Sequence of chain 14.C:
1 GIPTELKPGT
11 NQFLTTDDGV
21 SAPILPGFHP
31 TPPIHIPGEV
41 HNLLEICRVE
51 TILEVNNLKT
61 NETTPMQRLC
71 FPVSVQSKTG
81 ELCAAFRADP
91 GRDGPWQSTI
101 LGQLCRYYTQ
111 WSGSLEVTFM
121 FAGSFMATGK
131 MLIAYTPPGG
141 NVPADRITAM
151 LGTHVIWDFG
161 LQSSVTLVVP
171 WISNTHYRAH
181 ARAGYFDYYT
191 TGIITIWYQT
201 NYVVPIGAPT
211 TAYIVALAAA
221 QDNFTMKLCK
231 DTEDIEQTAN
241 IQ

Sequence of chain 15.C:
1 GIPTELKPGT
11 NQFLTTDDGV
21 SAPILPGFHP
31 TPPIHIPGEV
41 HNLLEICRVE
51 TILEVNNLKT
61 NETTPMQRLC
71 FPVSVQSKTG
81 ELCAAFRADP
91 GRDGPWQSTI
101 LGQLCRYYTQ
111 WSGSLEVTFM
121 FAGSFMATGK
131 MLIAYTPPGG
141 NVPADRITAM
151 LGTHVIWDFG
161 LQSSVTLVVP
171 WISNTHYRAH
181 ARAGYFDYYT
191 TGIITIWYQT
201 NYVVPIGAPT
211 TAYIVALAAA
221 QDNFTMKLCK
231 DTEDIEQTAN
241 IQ

Binding-site contacts:
Ligand atom CAG contacts residue TRP203 of chain 14.A at 3.7 Å (hydrophobic).
Ligand atom CAX contacts residue ASN228 of chain 14.A at 3.8 Å.
Ligand atom CAR contacts residue TYR201 of chain 14.A at 3.5 Å (hydrophobic).
Ligand atom CAA contacts residue VAL179 of chain 14.A at 3.5 Å (hydrophobic).
Ligand atom CAQ contacts residue LEU113 of chain 14.A at 3.6 Å (hydrophobic).
Ligand atom OAW contacts residue MET195 of chain 14.A at 3.4 Å.
Ligand atom CAS contacts residue TRP203 of chain 14.A at 3.4 Å (hydrophobic).
Ligand atom CAM contacts residue TYR155 of chain 14.A at 3.9 Å (hydrophobic).
Ligand atom CAG contacts residue GLN202 of chain 14.A at 3.5 Å.
Ligand atom CAF contacts residue MET114 of chain 14.A at 3.1 Å (hydrophobic).
Ligand atom OAC contacts residue ASP112 of chain 14.A at 3.8 Å.
Ligand atom CAH contacts residue MET114 of chain 14.A at 3.5 Å (hydrophobic).
Ligand atom CAO contacts residue MET230 of chain 14.A at 3.6 Å (hydrophobic).
Ligand atom CBA contacts residue ASN228 of chain 14.A at 3.7 Å.
Ligand atom CAE contacts residue GLN202 of chain 14.A at 3.6 Å.
Ligand atom NBD contacts residue TRP203 of chain 14.A at 3.6 Å.
Ligand atom CAL contacts residue TYR155 of chain 14.A at 3.4 Å (hydrophobic).
Ligand atom CAS contacts residue ASN228 of chain 14.A at 3.5 Å.
Ligand atom CAZ contacts residue ILE111 of chain 14.A at 3.9 Å (hydrophobic).
Ligand atom NAT contacts residue TYR155 of chain 14.A at 3.9 Å.
Ligand atom CAA contacts residue PRO177 of chain 14.A at 3.2 Å (hydrophobic).
Ligand atom CAI contacts residue PHE135 of chain 14.A at 3.5 Å (hydrophobic).
Ligand atom CAP contacts residue LEU113 of chain 14.A at 3.6 Å (hydrophobic).
Ligand atom CAJ contacts residue TYR155 of chain 14.A at 3.5 Å (hydrophobic).
Ligand atom CAS contacts residue TYR201 of chain 14.A at 3.9 Å (hydrophobic).
Ligand atom CAE contacts residue ASN228 of chain 14.A at 3.6 Å.
Ligand atom OAC contacts residue LEU113 of chain 14.A at 3.4 Å (h-bond).
Ligand atom NBD contacts residue ASN228 of chain 14.A at 3.7 Å.
Ligand atom CAN contacts residue PHE135 of chain 14.A at 3.8 Å (hydrophobic).
Ligand atom CBA contacts residue TRP203 of chain 14.A at 3.8 Å (hydrophobic).
Ligand atom CAN contacts residue ILE111 of chain 14.A at 3.8 Å (hydrophobic).
Ligand atom CBB contacts residue LEU113 of chain 14.A at 3.7 Å (hydrophobic).
Ligand atom CAR contacts residue ASN228 of chain 14.A at 3.7 Å.
Ligand atom CAG contacts residue ASN228 of chain 14.A at 3.3 Å.
Ligand atom NAU contacts residue MET114 of chain 14.A at 3.9 Å.
Ligand atom CAF contacts residue ASP112 of chain 14.A at 3.9 Å.
Ligand atom CAL contacts residue ILE111 of chain 14.A at 3.9 Å (hydrophobic).
Ligand atom NBC contacts residue ASN228 of chain 14.A at 3.7 Å.
Ligand atom CAK contacts residue PHE135 of chain 14.A at 3.3 Å (hydrophobic).
Ligand atom CAD contacts residue PHE137 of chain 14.A at 3.9 Å (hydrophobic).

A protein and the small-molecule ligand that binds it are described below.
Small molecule (SMILES): CCO/N=C/c1ccc(OCC[C@@H](C)CCN2CCN(c3ccncc3)C2=O)cc1

Sequence of chain 14.A:
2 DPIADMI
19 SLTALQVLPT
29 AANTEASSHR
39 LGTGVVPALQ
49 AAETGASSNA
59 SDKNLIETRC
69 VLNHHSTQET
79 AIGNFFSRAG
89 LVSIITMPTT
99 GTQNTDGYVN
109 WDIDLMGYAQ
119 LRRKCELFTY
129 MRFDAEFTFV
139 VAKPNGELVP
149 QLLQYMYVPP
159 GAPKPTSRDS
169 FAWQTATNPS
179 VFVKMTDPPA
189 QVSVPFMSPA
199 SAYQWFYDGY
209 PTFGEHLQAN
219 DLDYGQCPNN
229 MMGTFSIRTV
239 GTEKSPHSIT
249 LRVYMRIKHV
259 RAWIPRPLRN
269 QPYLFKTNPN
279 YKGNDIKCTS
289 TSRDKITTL